Sequence of chain 1.A:
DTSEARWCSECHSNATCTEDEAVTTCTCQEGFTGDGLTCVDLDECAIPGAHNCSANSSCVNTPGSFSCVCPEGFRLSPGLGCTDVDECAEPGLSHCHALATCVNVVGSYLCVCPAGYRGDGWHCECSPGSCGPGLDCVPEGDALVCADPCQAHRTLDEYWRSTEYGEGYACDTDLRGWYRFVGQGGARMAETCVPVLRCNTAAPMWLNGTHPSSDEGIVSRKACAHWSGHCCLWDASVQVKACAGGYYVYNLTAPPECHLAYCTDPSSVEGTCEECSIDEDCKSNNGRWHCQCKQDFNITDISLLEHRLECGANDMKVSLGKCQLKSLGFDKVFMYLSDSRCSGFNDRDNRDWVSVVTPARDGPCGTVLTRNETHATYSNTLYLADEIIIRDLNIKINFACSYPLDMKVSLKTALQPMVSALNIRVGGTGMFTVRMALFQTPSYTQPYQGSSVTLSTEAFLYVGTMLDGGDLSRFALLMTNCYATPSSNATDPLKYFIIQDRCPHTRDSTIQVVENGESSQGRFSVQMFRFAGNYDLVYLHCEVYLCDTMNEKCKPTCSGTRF

Binding-site contacts:
Ligand atom C3 contacts residue ASN447 of chain 1.A at 4.2 Å.
Ligand atom C4 contacts residue ASN396 of chain 1.C at 4.2 Å.
Ligand atom C4 contacts residue THR453 of chain 1.A at 3.9 Å.
Ligand atom C6 contacts residue HIS399 of chain 1.C at 3.4 Å.
Ligand atom C8 contacts residue HIS399 of chain 1.C at 3.5 Å.
Ligand atom C2 contacts residue ASN447 of chain 1.A at 4.0 Å.
Ligand atom O5 contacts residue HIS399 of chain 1.C at 4.1 Å.
Ligand atom C5 contacts residue HIS399 of chain 1.C at 3.8 Å.
Ligand atom O4 contacts residue THR453 of chain 1.A at 3.6 Å.
Ligand atom C3 contacts residue ASN396 of chain 1.C at 3.8 Å.
Ligand atom C5 contacts residue ASN396 of chain 1.C at 3.7 Å.
Ligand atom O4 contacts residue ARG449 of chain 1.A at 3.9 Å.
Ligand atom O5 contacts residue ASN396 of chain 1.C at 2.3 Å (h-bond).
Ligand atom O7 contacts residue ILE448 of chain 1.A at 3.4 Å.
Ligand atom N2 contacts residue ASN396 of chain 1.C at 2.9 Å (h-bond).
Ligand atom O7 contacts residue ASN447 of chain 1.A at 3.5 Å (h-bond).
Ligand atom C5 contacts residue ARG449 of chain 1.A at 4.2 Å.
Ligand atom C6 contacts residue GLY452 of chain 1.A at 4.0 Å.
Ligand atom O6 contacts residue THR453 of chain 1.A at 3.5 Å.
Ligand atom C1 contacts residue ASN396 of chain 1.C at 1.4 Å.
Ligand atom C7 contacts residue ASN447 of chain 1.A at 4.2 Å.
Ligand atom C8 contacts residue SER426 of chain 1.C at 3.8 Å.
Ligand atom C2 contacts residue ASN396 of chain 1.C at 2.4 Å.
Ligand atom C7 contacts residue HIS399 of chain 1.C at 4.1 Å.
Ligand atom C6 contacts residue THR401 of chain 1.C at 3.2 Å.
Ligand atom C7 contacts residue ASN396 of chain 1.C at 3.2 Å.
Ligand atom O7 contacts residue ARG449 of chain 1.A at 3.0 Å (salt-bridge).
Ligand atom C8 contacts residue ARG449 of chain 1.A at 3.5 Å.
Ligand atom C6 contacts residue ARG449 of chain 1.A at 3.5 Å.
Ligand atom O6 contacts residue GLY451 of chain 1.A at 3.9 Å.
Ligand atom O7 contacts residue ASN396 of chain 1.C at 3.1 Å (h-bond).
Ligand atom C6 contacts residue THR453 of chain 1.A at 4.2 Å.
Ligand atom O3 contacts residue ASN447 of chain 1.A at 3.5 Å (h-bond).
Ligand atom N2 contacts residue SER426 of chain 1.C at 3.9 Å.
Ligand atom O2 contacts residue ARG449 of chain 1.A at 3.2 Å.
Ligand atom O6 contacts residue THR401 of chain 1.C at 3.2 Å (h-bond).
Ligand atom C2 contacts residue ARG449 of chain 1.A at 4.0 Å.
Ligand atom C7 contacts residue ARG449 of chain 1.A at 4.2 Å.
Ligand atom C6 contacts residue GLY451 of chain 1.A at 3.6 Å.
Ligand atom O3 contacts residue ARG449 of chain 1.A at 4.3 Å.

Sequence of chain 1.C:
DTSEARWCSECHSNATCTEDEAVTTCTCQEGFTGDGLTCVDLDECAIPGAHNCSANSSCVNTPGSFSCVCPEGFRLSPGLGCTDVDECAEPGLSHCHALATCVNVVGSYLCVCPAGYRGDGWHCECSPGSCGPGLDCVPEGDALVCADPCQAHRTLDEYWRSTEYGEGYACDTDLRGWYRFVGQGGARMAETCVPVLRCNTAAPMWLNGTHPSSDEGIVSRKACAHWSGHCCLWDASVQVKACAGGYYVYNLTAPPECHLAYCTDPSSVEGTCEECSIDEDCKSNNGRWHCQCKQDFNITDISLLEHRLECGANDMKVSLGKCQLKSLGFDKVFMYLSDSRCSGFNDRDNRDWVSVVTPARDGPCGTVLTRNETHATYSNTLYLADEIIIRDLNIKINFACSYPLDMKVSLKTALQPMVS

This small molecule binds to this protein.
Small molecule (SMILES): CC(=O)N[C@H]1[C@H](O[C@H]2[C@H](O)[C@@H](NC(C)=O)CO[C@@H]2CO)O[C@H](CO)[C@@H](O[C@@H]2O[C@H](CO[C@H]3O[C@H](CO)[C@@H](O)[C@H](O)[C@@H]3O[C@@H]3O[C@H](CO)[C@@H](O)[C@H](O)[C@H]3NC(C)=O)[C@@H](O)[C@H](O[C@H]3O[C@H](CO)[C@@H](O[C@@H]4O[C@H](CO)[C@@H](O)[C@H](O)[C@H]4NC(C)=O)[C@H](O)[C@@H]3O[C@@H]3O[C@H](CO)[C@@H](O[C@@H]4O[C@H](CO)[C@H](O)[C@H](O)[C@H]4O)[C@H](O)[C@H]3NC(C)=O)[C@@H]2O)[C@@H]1O